Binding-site contacts:
Ligand atom C2 contacts residue PRO414 of chain 1.G at 4.1 Å (hydrophobic).
Ligand atom N6 contacts residue PRO414 of chain 1.G at 3.7 Å.
Ligand atom C3' contacts residue HIS413 of chain 1.G at 3.6 Å.
Ligand atom C6 contacts residue GLY422 of chain 1.G at 3.8 Å.
Ligand atom C5' contacts residue DC1 of chain 1.UB at 3.9 Å.
Ligand atom C5' contacts residue HIS413 of chain 1.G at 3.7 Å.
Ligand atom N6 contacts residue PHE421 of chain 1.G at 4.1 Å.
Ligand atom O5' contacts residue DC1 of chain 1.UB at 2.5 Å (h-bond).
Ligand atom OP1 contacts residue DC1 of chain 1.UB at 2.5 Å (h-bond).
Ligand atom N6 contacts residue SER415 of chain 1.G at 3.4 Å.
Ligand atom N7 contacts residue SER415 of chain 1.G at 3.8 Å.
Ligand atom N3 contacts residue PRO414 of chain 1.G at 3.9 Å.
Ligand atom O4' contacts residue DC1 of chain 1.UB at 3.3 Å.
Ligand atom OP1 contacts residue ASN411 of chain 1.I at 3.6 Å.
Ligand atom N9 contacts residue PRO204 of chain 1.G at 4.2 Å.
Ligand atom OP2 contacts residue DC1 of chain 1.UB at 2.5 Å (h-bond).
Ligand atom N6 contacts residue PRO416 of chain 1.G at 3.9 Å.
Ligand atom N6 contacts residue GLY420 of chain 1.G at 4.2 Å.
Ligand atom C1' contacts residue DC1 of chain 1.UB at 3.9 Å.
Ligand atom O5' contacts residue ASP409 of chain 1.I at 3.6 Å.
Ligand atom N7 contacts residue HIS413 of chain 1.G at 4.0 Å.
Ligand atom C2 contacts residue ILE405 of chain 1.G at 4.1 Å (hydrophobic).
Ligand atom C2' contacts residue PRO414 of chain 1.G at 3.5 Å (hydrophobic).
Ligand atom C8 contacts residue PRO204 of chain 1.G at 4.1 Å (hydrophobic).
Ligand atom C4 contacts residue PRO204 of chain 1.G at 4.0 Å (hydrophobic).
Ligand atom C8 contacts residue HIS413 of chain 1.G at 3.6 Å.
Ligand atom C5 contacts residue PRO414 of chain 1.G at 4.1 Å (hydrophobic).
Ligand atom C5 contacts residue PRO204 of chain 1.G at 3.9 Å (hydrophobic).
Ligand atom C4' contacts residue DC1 of chain 1.UB at 4.1 Å.
Ligand atom C6 contacts residue PRO414 of chain 1.G at 3.5 Å (hydrophobic).
Ligand atom N1 contacts residue VAL203 of chain 1.G at 4.0 Å.
Ligand atom N1 contacts residue GLY422 of chain 1.G at 3.0 Å (h-bond).
Ligand atom C5' contacts residue ASP409 of chain 1.I at 4.0 Å.
Ligand atom O3' contacts residue HIS413 of chain 1.G at 4.1 Å.
Ligand atom N7 contacts residue PRO204 of chain 1.G at 4.0 Å.
Ligand atom P contacts residue DC1 of chain 1.UB at 1.6 Å.
Ligand atom N1 contacts residue PRO414 of chain 1.G at 3.5 Å (h-bond).
Ligand atom C2 contacts residue GLY422 of chain 1.G at 3.5 Å.
Ligand atom N6 contacts residue GLY422 of chain 1.G at 3.1 Å (h-bond).
Ligand atom C6 contacts residue SER415 of chain 1.G at 4.0 Å.

Sequence of chain 1.I:
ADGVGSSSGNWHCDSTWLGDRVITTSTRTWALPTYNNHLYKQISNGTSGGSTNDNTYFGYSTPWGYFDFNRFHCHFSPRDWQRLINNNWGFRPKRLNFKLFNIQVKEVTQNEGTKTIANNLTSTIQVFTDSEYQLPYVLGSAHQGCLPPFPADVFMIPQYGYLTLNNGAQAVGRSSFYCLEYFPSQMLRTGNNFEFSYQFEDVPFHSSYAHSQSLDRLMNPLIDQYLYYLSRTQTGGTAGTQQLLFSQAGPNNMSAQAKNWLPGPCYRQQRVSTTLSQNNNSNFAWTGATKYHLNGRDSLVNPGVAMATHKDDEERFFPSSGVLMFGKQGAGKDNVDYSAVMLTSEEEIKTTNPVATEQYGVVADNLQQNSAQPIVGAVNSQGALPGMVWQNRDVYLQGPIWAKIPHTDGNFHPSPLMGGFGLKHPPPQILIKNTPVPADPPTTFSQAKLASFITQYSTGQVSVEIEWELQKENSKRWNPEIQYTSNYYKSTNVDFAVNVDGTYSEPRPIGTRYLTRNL

Sequence of chain 1.G:
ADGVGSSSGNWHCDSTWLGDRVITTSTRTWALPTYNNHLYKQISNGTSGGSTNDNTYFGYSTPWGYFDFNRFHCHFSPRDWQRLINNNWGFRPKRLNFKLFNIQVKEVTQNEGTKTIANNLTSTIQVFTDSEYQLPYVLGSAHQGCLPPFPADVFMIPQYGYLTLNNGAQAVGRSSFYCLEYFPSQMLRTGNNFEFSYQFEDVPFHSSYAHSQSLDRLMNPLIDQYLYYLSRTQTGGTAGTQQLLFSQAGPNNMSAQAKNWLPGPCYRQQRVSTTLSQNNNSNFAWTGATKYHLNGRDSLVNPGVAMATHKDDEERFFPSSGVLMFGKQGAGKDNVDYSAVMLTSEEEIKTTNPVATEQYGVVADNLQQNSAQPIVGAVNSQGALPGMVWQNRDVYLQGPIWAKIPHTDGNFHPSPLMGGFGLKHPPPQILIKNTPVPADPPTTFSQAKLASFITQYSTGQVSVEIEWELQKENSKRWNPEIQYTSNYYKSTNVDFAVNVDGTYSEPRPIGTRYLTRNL

This small molecule binds to this protein.
Small molecule (SMILES): Nc1ncnc2c1ncn2[C@H]1C[C@H](O)[C@@H](COP(=O)(O)O)O1